Sequence of chain 1.A:
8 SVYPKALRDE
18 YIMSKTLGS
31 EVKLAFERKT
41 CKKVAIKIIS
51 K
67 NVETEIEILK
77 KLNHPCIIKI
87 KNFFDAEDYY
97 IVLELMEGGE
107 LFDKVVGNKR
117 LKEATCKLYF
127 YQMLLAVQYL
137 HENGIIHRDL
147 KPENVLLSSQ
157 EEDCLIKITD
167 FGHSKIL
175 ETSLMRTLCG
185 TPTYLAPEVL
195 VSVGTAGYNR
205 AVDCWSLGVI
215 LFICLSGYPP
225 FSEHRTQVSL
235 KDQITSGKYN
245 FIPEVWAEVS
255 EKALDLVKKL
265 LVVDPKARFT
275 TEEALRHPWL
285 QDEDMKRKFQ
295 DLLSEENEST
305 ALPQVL

Binding-site contacts:
Ligand atom N contacts residue GLU100 of chain 1.A at 3.6 Å.
Ligand atom C5 contacts residue ALA45 of chain 1.A at 4.0 Å (hydrophobic).
Ligand atom C10 contacts residue MET102 of chain 1.A at 3.9 Å (hydrophobic).
Ligand atom C10 contacts residue GLU103 of chain 1.A at 3.4 Å.
Ligand atom C4 contacts residue LEU152 of chain 1.A at 3.7 Å (hydrophobic).
Ligand atom N contacts residue LEU101 of chain 1.A at 3.9 Å.
Ligand atom O contacts residue LEU24 of chain 1.A at 3.4 Å.
Ligand atom N contacts residue ALA45 of chain 1.A at 3.8 Å.
Ligand atom C1 contacts residue MET102 of chain 1.A at 3.8 Å (hydrophobic).
Ligand atom N2 contacts residue GLY105 of chain 1.A at 3.5 Å.
Ligand atom O contacts residue LEU101 of chain 1.A at 4.0 Å.
Ligand atom N contacts residue LEU152 of chain 1.A at 4.1 Å.
Ligand atom C6 contacts residue LEU152 of chain 1.A at 4.0 Å (hydrophobic).
Ligand atom N contacts residue MET102 of chain 1.A at 3.0 Å (h-bond).
Ligand atom C9 contacts residue GLU103 of chain 1.A at 3.4 Å.
Ligand atom C11 contacts residue LEU101 of chain 1.A at 3.7 Å (hydrophobic).
Ligand atom C5 contacts residue LEU99 of chain 1.A at 4.1 Å (hydrophobic).
Ligand atom C9 contacts residue GLY105 of chain 1.A at 3.8 Å.
Ligand atom C contacts residue GLY105 of chain 1.A at 3.8 Å.
Ligand atom C12 contacts residue LEU101 of chain 1.A at 4.2 Å (hydrophobic).
Ligand atom C5 contacts residue LEU152 of chain 1.A at 3.6 Å (hydrophobic).
Ligand atom C2 contacts residue MET102 of chain 1.A at 3.1 Å (hydrophobic).
Ligand atom C6 contacts residue VAL32 of chain 1.A at 3.8 Å (hydrophobic).
Ligand atom C8 contacts residue LEU24 of chain 1.A at 4.1 Å (hydrophobic).
Ligand atom C contacts residue MET102 of chain 1.A at 3.7 Å (hydrophobic).
Ligand atom C4 contacts residue ALA45 of chain 1.A at 3.6 Å (hydrophobic).
Ligand atom N2 contacts residue MET102 of chain 1.A at 2.8 Å (h-bond).
Ligand atom C7 contacts residue VAL32 of chain 1.A at 3.7 Å (hydrophobic).
Ligand atom C4 contacts residue ILE84 of chain 1.A at 4.2 Å (hydrophobic).
Ligand atom C4 contacts residue MET102 of chain 1.A at 3.9 Å (hydrophobic).
Ligand atom C4 contacts residue GLU100 of chain 1.A at 3.2 Å.
Ligand atom N1 contacts residue VAL32 of chain 1.A at 3.9 Å.
Ligand atom C2 contacts residue LEU101 of chain 1.A at 4.1 Å (hydrophobic).
Ligand atom N1 contacts residue LEU152 of chain 1.A at 3.7 Å.
Ligand atom C11 contacts residue LEU24 of chain 1.A at 3.8 Å (hydrophobic).
Ligand atom C9 contacts residue MET102 of chain 1.A at 3.5 Å (hydrophobic).
Ligand atom C3 contacts residue LEU152 of chain 1.A at 4.2 Å (hydrophobic).
Ligand atom C3 contacts residue MET102 of chain 1.A at 4.0 Å (hydrophobic).
Ligand atom C13 contacts residue GLU103 of chain 1.A at 3.0 Å.
Ligand atom O1 contacts residue LEU24 of chain 1.A at 3.8 Å.

A protein and the small-molecule ligand that binds it are described below.
Small molecule (SMILES): O=C(NCc1ccco1)c1ccc2nccnc2c1